The protein below binds the small molecule below.
Small molecule (SMILES): CC(=O)N[C@@H]1[C@@H](O)[C@H](O)[C@@H](CO)O[C@H]1O

Sequence of chain 1.B:
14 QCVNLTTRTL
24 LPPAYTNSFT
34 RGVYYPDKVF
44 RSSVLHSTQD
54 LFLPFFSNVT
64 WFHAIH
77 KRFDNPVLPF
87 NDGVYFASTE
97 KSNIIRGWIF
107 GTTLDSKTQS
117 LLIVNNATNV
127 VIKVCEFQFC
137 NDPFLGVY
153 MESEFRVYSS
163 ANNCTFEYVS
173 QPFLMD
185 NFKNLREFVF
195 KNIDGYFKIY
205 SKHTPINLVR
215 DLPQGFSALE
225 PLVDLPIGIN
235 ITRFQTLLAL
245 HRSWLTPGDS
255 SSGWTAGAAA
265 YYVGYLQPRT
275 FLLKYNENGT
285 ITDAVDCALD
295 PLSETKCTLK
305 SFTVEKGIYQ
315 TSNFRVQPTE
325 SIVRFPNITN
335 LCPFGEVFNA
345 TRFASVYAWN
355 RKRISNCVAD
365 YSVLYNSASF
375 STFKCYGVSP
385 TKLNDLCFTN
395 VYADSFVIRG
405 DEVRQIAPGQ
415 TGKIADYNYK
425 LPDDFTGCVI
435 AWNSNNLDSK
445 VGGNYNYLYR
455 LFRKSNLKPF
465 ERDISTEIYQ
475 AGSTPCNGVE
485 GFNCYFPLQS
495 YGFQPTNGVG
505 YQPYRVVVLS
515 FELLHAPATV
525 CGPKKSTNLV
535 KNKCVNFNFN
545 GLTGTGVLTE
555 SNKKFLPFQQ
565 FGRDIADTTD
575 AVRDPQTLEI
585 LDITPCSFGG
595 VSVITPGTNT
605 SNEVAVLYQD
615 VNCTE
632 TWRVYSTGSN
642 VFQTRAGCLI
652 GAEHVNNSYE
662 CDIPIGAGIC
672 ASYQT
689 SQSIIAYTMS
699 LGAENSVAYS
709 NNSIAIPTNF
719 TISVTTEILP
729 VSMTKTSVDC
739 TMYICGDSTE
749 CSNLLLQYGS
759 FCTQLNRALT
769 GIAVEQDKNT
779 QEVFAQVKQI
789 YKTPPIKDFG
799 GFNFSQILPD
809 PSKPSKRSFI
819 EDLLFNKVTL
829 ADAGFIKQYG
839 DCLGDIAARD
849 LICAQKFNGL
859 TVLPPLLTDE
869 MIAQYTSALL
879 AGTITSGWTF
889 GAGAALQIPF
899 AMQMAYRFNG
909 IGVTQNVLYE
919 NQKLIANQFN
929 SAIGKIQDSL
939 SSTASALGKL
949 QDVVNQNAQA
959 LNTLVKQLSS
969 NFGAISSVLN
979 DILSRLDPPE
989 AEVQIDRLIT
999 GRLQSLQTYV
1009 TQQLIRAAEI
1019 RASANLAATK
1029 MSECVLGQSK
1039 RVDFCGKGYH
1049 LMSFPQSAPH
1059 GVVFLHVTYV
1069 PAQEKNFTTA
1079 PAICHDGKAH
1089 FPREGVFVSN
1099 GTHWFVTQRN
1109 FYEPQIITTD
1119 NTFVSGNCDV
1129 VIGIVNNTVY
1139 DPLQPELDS

Binding-site contacts:
Ligand atom C2 contacts residue ASN122 of chain 1.B at 2.5 Å.
Ligand atom C7 contacts residue ASN122 of chain 1.B at 3.7 Å.
Ligand atom N2 contacts residue ASN122 of chain 1.B at 2.9 Å (h-bond).
Ligand atom O5 contacts residue ASN125 of chain 1.B at 4.3 Å.
Ligand atom C4 contacts residue ASN122 of chain 1.B at 4.3 Å.
Ligand atom O6 contacts residue THR124 of chain 1.B at 4.1 Å.
Ligand atom O5 contacts residue ASN122 of chain 1.B at 2.5 Å (h-bond).
Ligand atom C1 contacts residue ASN122 of chain 1.B at 1.4 Å.
Ligand atom C3 contacts residue ASN122 of chain 1.B at 3.8 Å.
Ligand atom O7 contacts residue ASN122 of chain 1.B at 3.7 Å.
Ligand atom O6 contacts residue ASN125 of chain 1.B at 3.0 Å (h-bond).
Ligand atom C6 contacts residue ASN125 of chain 1.B at 3.2 Å.
Ligand atom C5 contacts residue ASN122 of chain 1.B at 3.7 Å.
Ligand atom O6 contacts residue ALA123 of chain 1.B at 4.3 Å.
Ligand atom C8 contacts residue GLU154 of chain 1.B at 3.8 Å.